Sequence of chain 1.A:
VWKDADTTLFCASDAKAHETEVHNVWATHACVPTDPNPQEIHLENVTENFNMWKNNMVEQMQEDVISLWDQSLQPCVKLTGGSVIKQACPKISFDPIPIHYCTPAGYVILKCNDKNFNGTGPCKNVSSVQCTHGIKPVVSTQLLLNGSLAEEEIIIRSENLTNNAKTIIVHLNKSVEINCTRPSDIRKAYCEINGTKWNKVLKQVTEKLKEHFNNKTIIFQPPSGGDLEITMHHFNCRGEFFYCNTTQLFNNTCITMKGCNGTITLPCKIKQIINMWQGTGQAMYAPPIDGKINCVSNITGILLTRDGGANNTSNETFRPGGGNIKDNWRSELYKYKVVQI

Binding-site contacts:
Ligand atom C6 contacts residue GLY270 of chain 1.A at 4.5 Å.
Ligand atom O7 contacts residue ASN259 of chain 1.A at 3.8 Å.
Ligand atom N2 contacts residue ASN259 of chain 1.A at 2.9 Å (h-bond).
Ligand atom C5 contacts residue THR261 of chain 1.A at 3.6 Å.
Ligand atom C1 contacts residue CYS262 of chain 1.A at 4.4 Å (hydrophobic).
Ligand atom C5 contacts residue ASN259 of chain 1.A at 3.7 Å.
Ligand atom C3 contacts residue ASN259 of chain 1.A at 3.8 Å.
Ligand atom C2 contacts residue ASN259 of chain 1.A at 2.5 Å.
Ligand atom O7 contacts residue GLN256 of chain 1.A at 3.7 Å.
Ligand atom C6 contacts residue CYS271 of chain 1.A at 4.2 Å (hydrophobic).
Ligand atom C1 contacts residue THR261 of chain 1.A at 3.2 Å.
Ligand atom O5 contacts residue ASN259 of chain 1.A at 2.4 Å (h-bond).
Ligand atom O6 contacts residue CYS271 of chain 1.A at 3.6 Å (h-bond).
Ligand atom C8 contacts residue THR255 of chain 1.A at 4.3 Å.
Ligand atom C6 contacts residue THR261 of chain 1.A at 4.4 Å.
Ligand atom O5 contacts residue CYS271 of chain 1.A at 4.3 Å.
Ligand atom C6 contacts residue LYS269 of chain 1.A at 3.1 Å.
Ligand atom O6 contacts residue LYS269 of chain 1.A at 2.6 Å (salt-bridge).
Ligand atom O6 contacts residue MET268 of chain 1.A at 4.1 Å.
Ligand atom C4 contacts residue ASN259 of chain 1.A at 4.2 Å.
Ligand atom C1 contacts residue ASN259 of chain 1.A at 1.4 Å.
Ligand atom O5 contacts residue CYS262 of chain 1.A at 3.8 Å.
Ligand atom C7 contacts residue ASN259 of chain 1.A at 3.5 Å.
Ligand atom O6 contacts residue THR261 of chain 1.A at 4.0 Å.
Ligand atom O5 contacts residue THR261 of chain 1.A at 3.3 Å (h-bond).

The small molecule below binds the protein below.
Small molecule (SMILES): CC(=O)N[C@@H]1[C@@H](O)[C@H](O)[C@@H](CO)O[C@H]1O